Sequence of chain 1.A:
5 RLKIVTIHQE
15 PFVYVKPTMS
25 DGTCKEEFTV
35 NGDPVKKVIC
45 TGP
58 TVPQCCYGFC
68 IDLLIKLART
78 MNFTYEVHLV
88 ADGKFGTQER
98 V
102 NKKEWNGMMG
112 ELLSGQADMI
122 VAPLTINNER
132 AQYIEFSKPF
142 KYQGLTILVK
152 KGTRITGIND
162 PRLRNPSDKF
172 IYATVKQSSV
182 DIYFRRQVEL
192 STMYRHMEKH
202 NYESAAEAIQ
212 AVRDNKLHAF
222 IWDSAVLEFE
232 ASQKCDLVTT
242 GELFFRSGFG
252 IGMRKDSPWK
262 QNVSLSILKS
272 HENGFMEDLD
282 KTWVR

Sequence of chain 1.B:
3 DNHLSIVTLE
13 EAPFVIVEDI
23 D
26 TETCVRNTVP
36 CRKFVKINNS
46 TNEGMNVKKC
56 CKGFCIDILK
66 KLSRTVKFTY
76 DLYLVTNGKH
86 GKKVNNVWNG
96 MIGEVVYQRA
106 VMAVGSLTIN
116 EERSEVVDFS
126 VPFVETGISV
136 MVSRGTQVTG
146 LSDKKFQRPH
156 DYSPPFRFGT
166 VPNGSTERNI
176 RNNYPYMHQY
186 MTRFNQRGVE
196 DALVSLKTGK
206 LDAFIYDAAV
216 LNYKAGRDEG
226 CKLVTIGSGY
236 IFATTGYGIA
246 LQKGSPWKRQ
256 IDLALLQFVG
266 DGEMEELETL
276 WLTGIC

A small-molecule ligand and the protein it binds are described below.
Small molecule (SMILES): N[C@H](Cc1cc(C(=O)O)nn1-c1ccc(CCCF)cc1)C(=O)O

Binding-site contacts:
Ligand atom N01 contacts residue TYR242 of chain 1.B at 3.7 Å.
Ligand atom C02 contacts residue THR113 of chain 1.B at 3.5 Å.
Ligand atom N01 contacts residue SER111 of chain 1.B at 2.9 Å (h-bond).
Ligand atom C19 contacts residue SER170 of chain 1.B at 3.7 Å.
Ligand atom F16 contacts residue ASN115 of chain 1.B at 3.6 Å.
Ligand atom C13 contacts residue ALA238 of chain 1.B at 3.4 Å (hydrophobic).
Ligand atom N01 contacts residue THR113 of chain 1.B at 2.8 Å (h-bond).
Ligand atom C10 contacts residue THR113 of chain 1.B at 3.6 Å.
Ligand atom C11 contacts residue THR113 of chain 1.B at 3.6 Å.
Ligand atom O24 contacts residue SER170 of chain 1.B at 3.3 Å (h-bond).
Ligand atom O24 contacts residue HIS85 of chain 1.B at 3.4 Å.
Ligand atom N08 contacts residue THR171 of chain 1.B at 3.7 Å.
Ligand atom C18 contacts residue THR171 of chain 1.B at 3.5 Å.
Ligand atom F16 contacts residue THR113 of chain 1.B at 3.6 Å.
Ligand atom N07 contacts residue THR171 of chain 1.B at 2.7 Å (h-bond).
Ligand atom C03 contacts residue THR113 of chain 1.B at 3.5 Å.
Ligand atom O23 contacts residue SER111 of chain 1.B at 3.6 Å.
Ligand atom C05 contacts residue TYR211 of chain 1.B at 3.7 Å (hydrophobic).
Ligand atom N08 contacts residue ASP212 of chain 1.B at 3.7 Å.
Ligand atom O23 contacts residue HIS85 of chain 1.B at 3.3 Å.
Ligand atom C10 contacts residue ASP212 of chain 1.B at 3.1 Å.
Ligand atom C17 contacts residue ILE133 of chain 1.B at 3.5 Å (hydrophobic).
Ligand atom O20 contacts residue TYR211 of chain 1.B at 3.1 Å (h-bond).
Ligand atom C22 contacts residue HIS85 of chain 1.B at 3.2 Å.
Ligand atom O24 contacts residue TRS1 of chain 1.F at 3.7 Å.
Ligand atom C19 contacts residue TYR211 of chain 1.B at 3.4 Å (hydrophobic).
Ligand atom C02 contacts residue HIS85 of chain 1.B at 3.7 Å.
Ligand atom C18 contacts residue SER170 of chain 1.B at 3.3 Å.
Ligand atom O21 contacts residue THR171 of chain 1.B at 2.9 Å (h-bond).
Ligand atom O24 contacts residue ARG118 of chain 1.B at 2.8 Å (salt-bridge).
Ligand atom O21 contacts residue GLY169 of chain 1.B at 3.5 Å.
Ligand atom O21 contacts residue SER170 of chain 1.B at 3.2 Å (h-bond).
Ligand atom C06 contacts residue TYR211 of chain 1.B at 3.7 Å (hydrophobic).
Ligand atom O23 contacts residue THR113 of chain 1.B at 2.9 Å (h-bond).
Ligand atom C04 contacts residue ASP212 of chain 1.B at 3.6 Å.
Ligand atom C22 contacts residue ARG118 of chain 1.B at 3.5 Å.
Ligand atom F16 contacts residue THR240 of chain 1.B at 3.6 Å.
Ligand atom F16 contacts residue ILE114 of chain 1.B at 3.5 Å.
Ligand atom O23 contacts residue ARG118 of chain 1.B at 2.8 Å (salt-bridge).
Ligand atom C11 contacts residue GLY132 of chain 1.B at 3.6 Å.